Binding-site contacts:
Ligand atom C2 contacts residue SER38 of chain 1.A at 4.4 Å.
Ligand atom C3 contacts residue GLY80 of chain 1.A at 3.6 Å.
Ligand atom N2 contacts residue ASP35 of chain 1.A at 3.0 Å (salt-bridge).
Ligand atom C4 contacts residue THR222 of chain 1.A at 4.1 Å.
Ligand atom N1 contacts residue SER38 of chain 1.A at 4.4 Å.
Ligand atom S1 contacts residue ASP219 of chain 1.A at 4.4 Å.
Ligand atom C4 contacts residue GLY37 of chain 1.A at 4.2 Å.
Ligand atom N2 contacts residue TYR79 of chain 1.A at 3.4 Å.
Ligand atom C2 contacts residue GLY37 of chain 1.A at 3.3 Å.
Ligand atom N2 contacts residue GLY37 of chain 1.A at 3.3 Å (h-bond).
Ligand atom C4 contacts residue ILE217 of chain 1.A at 4.1 Å (hydrophobic).
Ligand atom C1 contacts residue GLY37 of chain 1.A at 3.7 Å.
Ligand atom N1 contacts residue GLY221 of chain 1.A at 4.2 Å.
Ligand atom N1 contacts residue THR222 of chain 1.A at 4.0 Å.
Ligand atom C5 contacts residue GLY80 of chain 1.A at 3.8 Å.
Ligand atom C4 contacts residue ASP219 of chain 1.A at 3.0 Å.
Ligand atom C1 contacts residue GOL1 of chain 1.D at 4.0 Å.
Ligand atom C4 contacts residue ILE304 of chain 1.A at 4.5 Å (hydrophobic).
Ligand atom C2 contacts residue ASP35 of chain 1.A at 3.6 Å.
Ligand atom N1 contacts residue ASP35 of chain 1.A at 2.9 Å (salt-bridge).
Ligand atom S1 contacts residue ILE304 of chain 1.A at 4.0 Å.
Ligand atom N1 contacts residue ASP219 of chain 1.A at 2.7 Å (salt-bridge).
Ligand atom C1 contacts residue ASP219 of chain 1.A at 3.7 Å.
Ligand atom C3 contacts residue TYR79 of chain 1.A at 4.4 Å (hydrophobic).
Ligand atom C3 contacts residue GLY37 of chain 1.A at 4.4 Å.
Ligand atom N2 contacts residue GOL1 of chain 1.D at 2.9 Å (h-bond).
Ligand atom C3 contacts residue GOL1 of chain 1.D at 3.3 Å.
Ligand atom N2 contacts residue SER38 of chain 1.A at 3.6 Å.
Ligand atom N1 contacts residue GLY37 of chain 1.A at 3.5 Å.
Ligand atom C2 contacts residue ASP219 of chain 1.A at 3.6 Å.
Ligand atom C2 contacts residue GOL1 of chain 1.D at 3.9 Å.
Ligand atom C5 contacts residue GOL1 of chain 1.D at 4.4 Å.
Ligand atom S1 contacts residue ILE217 of chain 1.A at 4.5 Å.

A small-molecule ligand and the protein it binds are described below.
Small molecule (SMILES): [H]/N=C(/N)c1ccsc1

Sequence of chain 1.A:
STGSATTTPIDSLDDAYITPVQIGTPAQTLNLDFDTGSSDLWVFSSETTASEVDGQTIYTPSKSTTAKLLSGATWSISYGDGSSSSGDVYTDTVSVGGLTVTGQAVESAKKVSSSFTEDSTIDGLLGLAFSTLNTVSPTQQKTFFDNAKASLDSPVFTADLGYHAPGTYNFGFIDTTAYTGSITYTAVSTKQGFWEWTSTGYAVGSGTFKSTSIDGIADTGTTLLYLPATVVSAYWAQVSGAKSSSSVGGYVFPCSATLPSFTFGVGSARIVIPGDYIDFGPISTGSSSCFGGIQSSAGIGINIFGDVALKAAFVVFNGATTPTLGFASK